Sequence of chain 1.C:
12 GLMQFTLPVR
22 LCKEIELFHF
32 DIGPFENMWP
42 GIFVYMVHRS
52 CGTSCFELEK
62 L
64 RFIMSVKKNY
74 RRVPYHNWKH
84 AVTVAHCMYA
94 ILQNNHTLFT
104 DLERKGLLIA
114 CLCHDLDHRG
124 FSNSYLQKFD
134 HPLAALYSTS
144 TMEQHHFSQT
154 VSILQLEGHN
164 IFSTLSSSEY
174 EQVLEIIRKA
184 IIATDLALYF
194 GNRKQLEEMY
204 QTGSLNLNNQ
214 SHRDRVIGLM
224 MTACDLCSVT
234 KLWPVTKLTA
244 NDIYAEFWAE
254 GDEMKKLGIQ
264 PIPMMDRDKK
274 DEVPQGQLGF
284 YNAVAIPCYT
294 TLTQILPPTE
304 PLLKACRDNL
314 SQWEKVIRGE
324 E

Binding-site contacts:
Ligand atom C30 contacts residue LEU189 of chain 1.C at 3.5 Å (hydrophobic).
Ligand atom N4 contacts residue PHE250 of chain 1.C at 4.0 Å.
Ligand atom C15 contacts residue PHE250 of chain 1.C at 3.8 Å (hydrophobic).
Ligand atom C19 contacts residue PHE283 of chain 1.C at 3.6 Å (hydrophobic).
Ligand atom O10 contacts residue LEU229 of chain 1.C at 3.2 Å.
Ligand atom C8 contacts residue LEU229 of chain 1.C at 4.0 Å (hydrophobic).
Ligand atom C18 contacts residue VAL232 of chain 1.C at 3.9 Å (hydrophobic).
Ligand atom C16 contacts residue PHE250 of chain 1.C at 3.8 Å (hydrophobic).
Ligand atom C21 contacts residue LEU229 of chain 1.C at 4.1 Å (hydrophobic).
Ligand atom C29 contacts residue HIS79 of chain 1.C at 3.6 Å.
Ligand atom C1 contacts residue PHE283 of chain 1.C at 3.5 Å (hydrophobic).
Ligand atom C33 contacts residue LEU189 of chain 1.C at 3.8 Å (hydrophobic).
Ligand atom C28 contacts residue PHE250 of chain 1.C at 3.6 Å (hydrophobic).
Ligand atom N6 contacts residue PHE283 of chain 1.C at 3.3 Å.
Ligand atom C28 contacts residue ILE246 of chain 1.C at 3.8 Å (hydrophobic).
Ligand atom O22 contacts residue LEU189 of chain 1.C at 3.9 Å.
Ligand atom C3 contacts residue PHE283 of chain 1.C at 3.7 Å (hydrophobic).
Ligand atom N12 contacts residue LEU229 of chain 1.C at 4.0 Å.
Ligand atom F26 contacts residue LEU189 of chain 1.C at 3.3 Å.
Ligand atom O24 contacts residue GLN280 of chain 1.C at 3.0 Å (h-bond).
Ligand atom C16 contacts residue MET267 of chain 1.C at 3.5 Å (hydrophobic).
Ligand atom C13 contacts residue PHE283 of chain 1.C at 3.8 Å (hydrophobic).
Ligand atom C21 contacts residue ILE246 of chain 1.C at 3.9 Å (hydrophobic).
Ligand atom C18 contacts residue PHE283 of chain 1.C at 3.5 Å (hydrophobic).
Ligand atom N6 contacts residue PHE250 of chain 1.C at 3.8 Å.
Ligand atom C20 contacts residue PHE283 of chain 1.C at 3.6 Å (hydrophobic).
Ligand atom N12 contacts residue TYR78 of chain 1.C at 3.5 Å (h-bond).
Ligand atom C32 contacts residue PHE250 of chain 1.C at 3.5 Å (hydrophobic).
Ligand atom C15 contacts residue PHE283 of chain 1.C at 3.7 Å (hydrophobic).
Ligand atom O24 contacts residue PHE283 of chain 1.C at 4.0 Å.
Ligand atom F25 contacts residue ASP228 of chain 1.C at 2.8 Å.
Ligand atom C13 contacts residue GLN280 of chain 1.C at 3.7 Å.
Ligand atom C21 contacts residue SER231 of chain 1.C at 3.5 Å.
Ligand atom C17 contacts residue LEU189 of chain 1.C at 3.6 Å (hydrophobic).
Ligand atom C16 contacts residue PHE283 of chain 1.C at 3.5 Å (hydrophobic).
Ligand atom N4 contacts residue PHE283 of chain 1.C at 3.3 Å.
Ligand atom O23 contacts residue VAL287 of chain 1.C at 3.9 Å.
Ligand atom C15 contacts residue GLN280 of chain 1.C at 3.6 Å.
Ligand atom C18 contacts residue ILE246 of chain 1.C at 4.1 Å (hydrophobic).
Ligand atom C32 contacts residue HIS79 of chain 1.C at 3.7 Å.

This protein binds this small molecule.
Small molecule (SMILES): CS(=O)(=O)c1cccc(-n2ccc(=O)c(-c3ccnn3-c3cccc4c3OC(F)(F)O4)n2)c1